A small-molecule ligand and the protein it binds are described below.
Small molecule (SMILES): CC(=O)N[C@@H]1[C@@H](O)[C@H](O)[C@@H](CO)O[C@H]1O

Binding-site contacts:
Ligand atom O6 contacts residue LEU922 of chain 1.B at 4.5 Å.
Ligand atom O5 contacts residue PHE718 of chain 1.B at 4.4 Å.
Ligand atom C5 contacts residue ASN717 of chain 1.B at 3.6 Å.
Ligand atom C7 contacts residue ASN717 of chain 1.B at 3.4 Å.
Ligand atom C3 contacts residue ASN717 of chain 1.B at 3.8 Å.
Ligand atom C2 contacts residue ASN717 of chain 1.B at 2.5 Å.
Ligand atom C7 contacts residue GLN1071 of chain 1.B at 3.9 Å.
Ligand atom C2 contacts residue GLN1071 of chain 1.B at 4.5 Å.
Ligand atom O6 contacts residue PHE718 of chain 1.B at 4.5 Å.
Ligand atom C4 contacts residue ASN717 of chain 1.B at 4.2 Å.
Ligand atom N2 contacts residue ASN717 of chain 1.B at 3.0 Å (h-bond).
Ligand atom C5 contacts residue GLN926 of chain 1.B at 4.2 Å.
Ligand atom O4 contacts residue LEU922 of chain 1.B at 4.3 Å.
Ligand atom O5 contacts residue ASN717 of chain 1.B at 2.3 Å (h-bond).
Ligand atom O7 contacts residue GLN1071 of chain 1.B at 3.0 Å (h-bond).
Ligand atom O5 contacts residue GLN1071 of chain 1.B at 4.4 Å.
Ligand atom O7 contacts residue ASN717 of chain 1.B at 3.4 Å (h-bond).
Ligand atom C1 contacts residue GLN1071 of chain 1.B at 4.4 Å.
Ligand atom C1 contacts residue LEU922 of chain 1.B at 4.5 Å (hydrophobic).
Ligand atom O6 contacts residue GLN926 of chain 1.B at 3.1 Å (h-bond).
Ligand atom C6 contacts residue GLN926 of chain 1.B at 4.2 Å.
Ligand atom O5 contacts residue GLN926 of chain 1.B at 4.4 Å.
Ligand atom C5 contacts residue LEU922 of chain 1.B at 4.0 Å (hydrophobic).
Ligand atom C8 contacts residue ASN717 of chain 1.B at 4.3 Å.
Ligand atom C1 contacts residue ASN717 of chain 1.B at 1.4 Å.

Sequence of chain 1.B:
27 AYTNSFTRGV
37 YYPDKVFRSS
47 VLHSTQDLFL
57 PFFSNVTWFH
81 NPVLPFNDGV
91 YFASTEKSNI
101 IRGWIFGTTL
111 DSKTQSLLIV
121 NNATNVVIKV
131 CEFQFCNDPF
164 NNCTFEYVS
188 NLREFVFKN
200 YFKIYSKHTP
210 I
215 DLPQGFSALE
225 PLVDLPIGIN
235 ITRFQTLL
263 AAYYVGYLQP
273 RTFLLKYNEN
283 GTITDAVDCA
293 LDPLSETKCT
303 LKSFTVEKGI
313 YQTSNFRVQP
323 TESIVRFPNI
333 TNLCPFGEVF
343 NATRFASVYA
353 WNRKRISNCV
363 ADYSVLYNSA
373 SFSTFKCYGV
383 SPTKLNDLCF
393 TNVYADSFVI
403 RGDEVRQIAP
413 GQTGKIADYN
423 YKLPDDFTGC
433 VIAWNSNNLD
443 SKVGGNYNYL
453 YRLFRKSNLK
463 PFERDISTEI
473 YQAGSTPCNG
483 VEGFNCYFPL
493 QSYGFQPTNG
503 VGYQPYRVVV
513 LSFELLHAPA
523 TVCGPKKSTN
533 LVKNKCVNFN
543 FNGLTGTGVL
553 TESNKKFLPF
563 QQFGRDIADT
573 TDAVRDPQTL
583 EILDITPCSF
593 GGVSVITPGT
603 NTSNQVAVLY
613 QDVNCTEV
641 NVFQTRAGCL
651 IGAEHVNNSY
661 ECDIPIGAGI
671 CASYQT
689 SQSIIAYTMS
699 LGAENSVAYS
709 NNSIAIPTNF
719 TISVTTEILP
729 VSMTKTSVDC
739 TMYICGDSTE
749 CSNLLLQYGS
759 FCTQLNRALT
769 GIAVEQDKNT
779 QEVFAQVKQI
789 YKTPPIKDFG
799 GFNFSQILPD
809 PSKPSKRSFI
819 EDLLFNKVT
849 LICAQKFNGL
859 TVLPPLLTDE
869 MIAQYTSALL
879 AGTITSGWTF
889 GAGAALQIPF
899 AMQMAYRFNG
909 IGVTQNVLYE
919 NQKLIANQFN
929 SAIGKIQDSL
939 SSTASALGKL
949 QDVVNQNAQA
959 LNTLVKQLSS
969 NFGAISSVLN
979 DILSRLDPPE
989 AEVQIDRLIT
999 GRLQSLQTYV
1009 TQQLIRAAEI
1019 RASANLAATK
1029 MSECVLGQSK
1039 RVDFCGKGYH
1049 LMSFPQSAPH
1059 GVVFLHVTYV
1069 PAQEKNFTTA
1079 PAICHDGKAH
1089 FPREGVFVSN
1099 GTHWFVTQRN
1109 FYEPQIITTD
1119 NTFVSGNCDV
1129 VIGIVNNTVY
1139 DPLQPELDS